Sequence of chain 2.A:
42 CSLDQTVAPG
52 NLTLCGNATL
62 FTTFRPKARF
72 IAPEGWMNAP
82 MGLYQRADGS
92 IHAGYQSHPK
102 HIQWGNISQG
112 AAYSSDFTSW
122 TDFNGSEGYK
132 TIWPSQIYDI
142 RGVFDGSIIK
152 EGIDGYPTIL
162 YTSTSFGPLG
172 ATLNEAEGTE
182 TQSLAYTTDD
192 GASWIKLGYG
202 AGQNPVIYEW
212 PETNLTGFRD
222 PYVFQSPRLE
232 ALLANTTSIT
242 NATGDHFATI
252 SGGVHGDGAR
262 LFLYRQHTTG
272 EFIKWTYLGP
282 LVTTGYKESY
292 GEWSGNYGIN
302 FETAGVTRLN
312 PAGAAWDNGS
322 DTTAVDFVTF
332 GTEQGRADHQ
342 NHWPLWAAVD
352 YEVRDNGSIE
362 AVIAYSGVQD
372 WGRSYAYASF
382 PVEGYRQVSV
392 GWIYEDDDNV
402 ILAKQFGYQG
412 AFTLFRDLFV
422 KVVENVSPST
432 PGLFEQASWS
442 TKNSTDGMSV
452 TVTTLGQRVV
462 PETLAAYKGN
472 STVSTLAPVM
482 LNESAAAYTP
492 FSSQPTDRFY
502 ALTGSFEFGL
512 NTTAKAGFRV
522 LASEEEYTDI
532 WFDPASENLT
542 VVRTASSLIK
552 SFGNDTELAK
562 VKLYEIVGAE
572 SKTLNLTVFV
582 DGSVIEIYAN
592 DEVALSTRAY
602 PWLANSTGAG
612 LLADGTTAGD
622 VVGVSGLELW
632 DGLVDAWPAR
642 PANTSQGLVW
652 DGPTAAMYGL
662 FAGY

A protein and the small-molecule ligand that binds it are described below.
Small molecule (SMILES): O=C(O[C@@H]1Cc2c(O)cc(O)cc2O[C@@H]1c1cc(O)c(O)c(O)c1)c1cc(O)c(O)c(O)c1

Binding-site contacts:
Ligand atom O03 contacts residue LYS563 of chain 2.A at 3.5 Å (salt-bridge).
Ligand atom C01 contacts residue GLU436 of chain 2.A at 3.8 Å.
Ligand atom O47 contacts residue PHE435 of chain 2.A at 3.1 Å.
Ligand atom C39 contacts residue GLU436 of chain 2.A at 4.3 Å.
Ligand atom O02 contacts residue ALA536 of chain 2.A at 3.4 Å (h-bond).
Ligand atom C29 contacts residue PRO432 of chain 2.A at 4.0 Å (hydrophobic).
Ligand atom C21 contacts residue PRO432 of chain 2.A at 4.1 Å (hydrophobic).
Ligand atom C36 contacts residue GLY433 of chain 2.A at 3.8 Å.
Ligand atom C24 contacts residue PRO432 of chain 2.A at 3.8 Å (hydrophobic).
Ligand atom O02 contacts residue PRO432 of chain 2.A at 4.2 Å.
Ligand atom O44 contacts residue GLY433 of chain 2.A at 3.9 Å.
Ligand atom C31 contacts residue PRO432 of chain 2.A at 4.3 Å (hydrophobic).
Ligand atom C26 contacts residue GLU538 of chain 2.A at 3.3 Å.
Ligand atom C31 contacts residue GLY433 of chain 2.A at 4.0 Å.
Ligand atom C41 contacts residue GLY433 of chain 2.A at 3.3 Å.
Ligand atom C43 contacts residue PHE435 of chain 2.A at 3.8 Å (hydrophobic).
Ligand atom C46 contacts residue GLU436 of chain 2.A at 4.0 Å.
Ligand atom C46 contacts residue PHE435 of chain 2.A at 3.9 Å (hydrophobic).
Ligand atom O03 contacts residue PRO432 of chain 2.A at 3.9 Å.
Ligand atom O37 contacts residue GLY433 of chain 2.A at 3.7 Å.
Ligand atom C38 contacts residue GLY433 of chain 2.A at 3.6 Å.
Ligand atom C46 contacts residue GLY433 of chain 2.A at 4.2 Å.
Ligand atom C20 contacts residue PRO432 of chain 2.A at 4.3 Å (hydrophobic).
Ligand atom O03 contacts residue GLU538 of chain 2.A at 3.4 Å (salt-bridge).
Ligand atom O50 contacts residue GLU436 of chain 2.A at 3.7 Å.
Ligand atom O47 contacts residue GLU436 of chain 2.A at 3.2 Å (salt-bridge).
Ligand atom C39 contacts residue GLY433 of chain 2.A at 4.2 Å.
Ligand atom O03 contacts residue GLU436 of chain 2.A at 4.0 Å.
Ligand atom C43 contacts residue GLY433 of chain 2.A at 3.7 Å.
Ligand atom C29 contacts residue GLU538 of chain 2.A at 3.8 Å.
Ligand atom C43 contacts residue LEU434 of chain 2.A at 3.8 Å (hydrophobic).
Ligand atom O44 contacts residue PHE435 of chain 2.A at 3.1 Å (h-bond).
Ligand atom O44 contacts residue LEU434 of chain 2.A at 3.4 Å (h-bond).
Ligand atom C29 contacts residue GLY433 of chain 2.A at 3.9 Å.
Ligand atom O03 contacts residue GLY433 of chain 2.A at 3.5 Å.
Ligand atom O37 contacts residue PRO432 of chain 2.A at 4.0 Å.
Ligand atom C26 contacts residue PRO432 of chain 2.A at 3.7 Å (hydrophobic).
Ligand atom C41 contacts residue LEU434 of chain 2.A at 4.1 Å (hydrophobic).
Ligand atom C01 contacts residue GLY433 of chain 2.A at 3.9 Å.
Ligand atom C49 contacts residue GLU436 of chain 2.A at 4.2 Å.